This protein binds this small molecule.
Small molecule (SMILES): CCCCC[C@H](CC(=O)NO)C(=O)N[C@H](C(=O)N1CCC[C@H]1CO)C(C)C

Sequence of chain 1.A:
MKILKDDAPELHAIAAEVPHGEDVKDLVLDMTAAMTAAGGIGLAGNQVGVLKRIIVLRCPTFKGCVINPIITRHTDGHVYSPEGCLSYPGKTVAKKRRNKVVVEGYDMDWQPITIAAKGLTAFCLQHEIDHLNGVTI

Binding-site contacts:
Ligand atom O4 contacts residue GLN47 of chain 1.A at 3.2 Å (h-bond).
Ligand atom C11 contacts residue LEU120 of chain 1.A at 3.8 Å (hydrophobic).
Ligand atom O4 contacts residue LEU86 of chain 1.A at 2.8 Å (h-bond).
Ligand atom O27 contacts residue PRO82 of chain 1.A at 2.7 Å (h-bond).
Ligand atom C3 contacts residue GLN47 of chain 1.A at 3.8 Å.
Ligand atom C3 contacts residue GLU128 of chain 1.A at 3.8 Å.
Ligand atom O2 contacts residue ZN1 of chain 1.D at 2.2 Å.
Ligand atom N14 contacts residue GLY84 of chain 1.A at 3.2 Å (h-bond).
Ligand atom O13 contacts residue ILE41 of chain 1.A at 2.9 Å (h-bond).
Ligand atom C8 contacts residue GLY84 of chain 1.A at 3.8 Å.
Ligand atom C26 contacts residue PRO82 of chain 1.A at 3.5 Å (hydrophobic).
Ligand atom N1 contacts residue ZN1 of chain 1.D at 2.9 Å.
Ligand atom O20 contacts residue GLU83 of chain 1.A at 3.7 Å.
Ligand atom C5 contacts residue GLY42 of chain 1.A at 3.4 Å.
Ligand atom O4 contacts residue ZN1 of chain 1.D at 2.2 Å.
Ligand atom O2 contacts residue GLN47 of chain 1.A at 2.9 Å (h-bond).
Ligand atom C5 contacts residue LEU86 of chain 1.A at 3.7 Å (hydrophobic).
Ligand atom C22 contacts residue PRO82 of chain 1.A at 3.9 Å (hydrophobic).
Ligand atom N1 contacts residue GLY42 of chain 1.A at 3.2 Å (h-bond).
Ligand atom O4 contacts residue HIS127 of chain 1.A at 3.4 Å (h-bond).
Ligand atom N1 contacts residue GLN47 of chain 1.A at 3.6 Å.
Ligand atom C17 contacts residue GLY84 of chain 1.A at 3.3 Å.
Ligand atom O4 contacts residue CYS85 of chain 1.A at 3.2 Å (h-bond).
Ligand atom C6 contacts residue GLY84 of chain 1.A at 3.6 Å.
Ligand atom C9 contacts residue CYS124 of chain 1.A at 3.6 Å (hydrophobic).
Ligand atom C11 contacts residue GLU83 of chain 1.A at 3.8 Å.
Ligand atom N1 contacts residue GLU128 of chain 1.A at 2.7 Å (salt-bridge).
Ligand atom C7 contacts residue GLU128 of chain 1.A at 3.6 Å.
Ligand atom O2 contacts residue HIS127 of chain 1.A at 3.0 Å.
Ligand atom C3 contacts residue LEU86 of chain 1.A at 3.8 Å (hydrophobic).
Ligand atom C10 contacts residue GLU83 of chain 1.A at 3.8 Å.
Ligand atom N1 contacts residue HIS127 of chain 1.A at 3.4 Å (h-bond).
Ligand atom O2 contacts residue GLU128 of chain 1.A at 2.6 Å (salt-bridge).
Ligand atom C3 contacts residue ZN1 of chain 1.D at 2.8 Å.
Ligand atom O2 contacts residue HIS131 of chain 1.A at 2.8 Å (h-bond).
Ligand atom O20 contacts residue GLY84 of chain 1.A at 2.9 Å (h-bond).
Ligand atom O13 contacts residue GLY40 of chain 1.A at 3.4 Å.
Ligand atom C3 contacts residue HIS127 of chain 1.A at 3.5 Å.
Ligand atom C9 contacts residue HIS127 of chain 1.A at 3.8 Å.
Ligand atom C3 contacts residue GLY42 of chain 1.A at 3.6 Å.